Binding-site contacts:
Ligand atom O10 contacts residue VAL130 of chain 1.A at 4.0 Å.
Ligand atom C4 contacts residue VAL130 of chain 1.A at 3.4 Å (hydrophobic).
Ligand atom O9 contacts residue HIS178 of chain 1.A at 3.5 Å (h-bond).
Ligand atom C8 contacts residue TYR90 of chain 1.A at 3.8 Å (hydrophobic).
Ligand atom C1 contacts residue ALA132 of chain 1.A at 3.6 Å (hydrophobic).
Ligand atom C8 contacts residue GLN221 of chain 1.A at 3.7 Å.
Ligand atom C9 contacts residue GLU185 of chain 1.A at 2.9 Å.
Ligand atom O9 contacts residue GLY223 of chain 1.A at 4.1 Å.
Ligand atom C9 contacts residue LEU189 of chain 1.A at 4.1 Å (hydrophobic).
Ligand atom C8 contacts residue GLU185 of chain 1.A at 4.2 Å.
Ligand atom C10 contacts residue VAL130 of chain 1.A at 4.1 Å (hydrophobic).
Ligand atom O10 contacts residue GLY129 of chain 1.A at 3.6 Å.
Ligand atom C10 contacts residue LEU189 of chain 1.A at 3.9 Å (hydrophobic).
Ligand atom O9 contacts residue PRO181 of chain 1.A at 4.1 Å.
Ligand atom C1 contacts residue THR131 of chain 1.A at 3.9 Å.
Ligand atom O10 contacts residue LYS128 of chain 1.A at 3.8 Å.
Ligand atom O10 contacts residue LEU189 of chain 1.A at 4.2 Å.
Ligand atom N5 contacts residue VAL130 of chain 1.A at 3.2 Å (h-bond).
Ligand atom C9 contacts residue HIS178 of chain 1.A at 3.7 Å.
Ligand atom O1B contacts residue THR131 of chain 1.A at 2.9 Å (h-bond).
Ligand atom C8 contacts residue TRP148 of chain 1.A at 4.2 Å (hydrophobic).
Ligand atom C1 contacts residue GLN221 of chain 1.A at 4.2 Å.
Ligand atom O9 contacts residue TYR90 of chain 1.A at 3.0 Å (h-bond).
Ligand atom O1B contacts residue ALA132 of chain 1.A at 3.2 Å (h-bond).
Ligand atom C6 contacts residue VAL130 of chain 1.A at 4.2 Å (hydrophobic).
Ligand atom O8 contacts residue TRP148 of chain 1.A at 3.7 Å.
Ligand atom C5 contacts residue VAL130 of chain 1.A at 3.8 Å (hydrophobic).
Ligand atom C9 contacts residue TRP148 of chain 1.A at 4.2 Å (hydrophobic).
Ligand atom O8 contacts residue GLN221 of chain 1.A at 2.8 Å (h-bond).
Ligand atom O1B contacts residue GLN221 of chain 1.A at 3.5 Å (h-bond).
Ligand atom C11 contacts residue LEU189 of chain 1.A at 3.2 Å (hydrophobic).
Ligand atom C9 contacts residue TYR90 of chain 1.A at 3.6 Å (hydrophobic).
Ligand atom O1B contacts residue VAL130 of chain 1.A at 4.2 Å.
Ligand atom O1A contacts residue THR131 of chain 1.A at 4.1 Å.
Ligand atom O9 contacts residue GLU185 of chain 1.A at 2.7 Å (salt-bridge).
Ligand atom O8 contacts residue TYR90 of chain 1.A at 2.9 Å (h-bond).
Ligand atom C7 contacts residue TRP148 of chain 1.A at 3.9 Å (hydrophobic).
Ligand atom O1A contacts residue ALA132 of chain 1.A at 3.2 Å (h-bond).
Ligand atom O4 contacts residue VAL130 of chain 1.A at 3.8 Å.
Ligand atom O10 contacts residue TRP148 of chain 1.A at 4.0 Å.

Sequence of chain 1.A:
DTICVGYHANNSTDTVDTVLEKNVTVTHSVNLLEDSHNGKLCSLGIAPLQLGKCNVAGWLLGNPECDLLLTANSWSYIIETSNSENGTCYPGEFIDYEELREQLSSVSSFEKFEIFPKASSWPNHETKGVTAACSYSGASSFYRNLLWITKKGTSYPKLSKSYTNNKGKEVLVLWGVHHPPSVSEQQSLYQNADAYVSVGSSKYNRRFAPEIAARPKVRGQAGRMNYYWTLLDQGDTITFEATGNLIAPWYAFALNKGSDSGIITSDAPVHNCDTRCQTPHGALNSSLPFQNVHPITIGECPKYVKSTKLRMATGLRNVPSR

This protein binds this small molecule.
Small molecule (SMILES): CC(=O)N[C@H]1[C@H]([C@H](O)[C@H](O)CO)O[C@@](O)(C(=O)O)C[C@@H]1O